Sequence of chain 1.C:
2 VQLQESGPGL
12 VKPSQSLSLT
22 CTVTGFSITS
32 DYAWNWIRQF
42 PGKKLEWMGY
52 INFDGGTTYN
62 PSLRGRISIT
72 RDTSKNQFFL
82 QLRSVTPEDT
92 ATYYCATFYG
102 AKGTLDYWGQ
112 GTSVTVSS

Binding-site contacts:
Ligand atom N2 contacts residue SER31 of chain 1.C at 4.2 Å.
Ligand atom N2 contacts residue THR598 of chain 1.A at 3.7 Å.
Ligand atom O6 contacts residue GLY599 of chain 1.A at 4.3 Å.
Ligand atom C7 contacts residue ASN596 of chain 1.A at 4.1 Å.
Ligand atom O7 contacts residue THR30 of chain 1.C at 3.0 Å (h-bond).
Ligand atom O5 contacts residue GLY599 of chain 1.A at 4.4 Å.
Ligand atom O5 contacts residue ASN596 of chain 1.A at 2.3 Å (h-bond).
Ligand atom C1 contacts residue SER31 of chain 1.C at 3.8 Å.
Ligand atom C4 contacts residue ASN596 of chain 1.A at 4.2 Å.
Ligand atom O6 contacts residue ASN596 of chain 1.A at 4.4 Å.
Ligand atom C6 contacts residue GLY599 of chain 1.A at 4.5 Å.
Ligand atom C3 contacts residue ASN596 of chain 1.A at 3.8 Å.
Ligand atom N2 contacts residue THR30 of chain 1.C at 4.4 Å.
Ligand atom C7 contacts residue THR30 of chain 1.C at 3.8 Å.
Ligand atom O5 contacts residue THR598 of chain 1.A at 4.4 Å.
Ligand atom C2 contacts residue ASN596 of chain 1.A at 2.4 Å.
Ligand atom C5 contacts residue GLY599 of chain 1.A at 4.3 Å.
Ligand atom C2 contacts residue THR30 of chain 1.C at 4.5 Å.
Ligand atom N2 contacts residue ASN596 of chain 1.A at 3.0 Å (h-bond).
Ligand atom C1 contacts residue ASN596 of chain 1.A at 1.4 Å.
Ligand atom C5 contacts residue ASN596 of chain 1.A at 3.6 Å.
Ligand atom O5 contacts residue SER31 of chain 1.C at 4.1 Å.
Ligand atom C1 contacts residue GLY599 of chain 1.A at 4.3 Å.
Ligand atom N2 contacts residue PHE54 of chain 1.C at 4.2 Å.
Ligand atom C7 contacts residue PHE54 of chain 1.C at 4.2 Å (hydrophobic).
Ligand atom C8 contacts residue PHE54 of chain 1.C at 3.8 Å (hydrophobic).
Ligand atom C2 contacts residue THR598 of chain 1.A at 4.1 Å.
Ligand atom C1 contacts residue THR598 of chain 1.A at 3.4 Å.
Ligand atom C2 contacts residue SER31 of chain 1.C at 3.8 Å.

The protein below binds the small molecule below.
Small molecule (SMILES): CC(=O)N[C@H]1[C@H](O[C@H]2[C@H](O)[C@@H](NC(C)=O)CO[C@@H]2CO)O[C@H](CO)[C@@H](O)[C@@H]1O

Sequence of chain 1.A:
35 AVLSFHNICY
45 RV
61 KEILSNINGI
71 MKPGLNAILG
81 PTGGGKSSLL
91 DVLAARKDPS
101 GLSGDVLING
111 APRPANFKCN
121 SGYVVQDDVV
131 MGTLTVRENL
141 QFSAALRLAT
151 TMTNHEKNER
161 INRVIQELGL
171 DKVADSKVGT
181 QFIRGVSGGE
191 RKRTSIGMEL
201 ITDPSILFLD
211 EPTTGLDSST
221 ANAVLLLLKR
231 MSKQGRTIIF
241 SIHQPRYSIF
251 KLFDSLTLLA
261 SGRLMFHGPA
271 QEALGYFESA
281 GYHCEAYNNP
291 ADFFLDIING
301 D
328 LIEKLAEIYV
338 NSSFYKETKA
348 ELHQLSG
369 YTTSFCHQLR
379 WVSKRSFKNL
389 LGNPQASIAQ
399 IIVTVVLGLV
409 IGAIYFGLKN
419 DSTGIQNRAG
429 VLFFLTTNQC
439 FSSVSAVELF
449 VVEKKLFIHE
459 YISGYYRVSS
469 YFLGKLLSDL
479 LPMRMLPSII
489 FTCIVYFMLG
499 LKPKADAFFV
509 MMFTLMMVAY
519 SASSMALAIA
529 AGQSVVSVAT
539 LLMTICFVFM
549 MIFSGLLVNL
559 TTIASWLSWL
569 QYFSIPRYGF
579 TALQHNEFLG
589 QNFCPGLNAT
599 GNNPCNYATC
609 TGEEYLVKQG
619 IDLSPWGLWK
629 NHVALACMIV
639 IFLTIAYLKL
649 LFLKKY